This protein binds this small molecule.
Small molecule (SMILES): CC(=O)N[C@@H]1[C@@H](O)[C@H](O)[C@@H](CO)O[C@H]1O

Binding-site contacts:
Ligand atom C7 contacts residue ASN58 of chain 1.E at 3.3 Å.
Ligand atom C8 contacts residue ASN58 of chain 1.E at 4.2 Å.
Ligand atom C2 contacts residue ASN58 of chain 1.E at 2.3 Å.
Ligand atom O5 contacts residue ASN58 of chain 1.E at 2.5 Å (h-bond).
Ligand atom C8 contacts residue GLY16 of chain 1.F at 3.7 Å.
Ligand atom O7 contacts residue GLY16 of chain 1.F at 3.6 Å (h-bond).
Ligand atom N2 contacts residue ASN58 of chain 1.E at 2.7 Å (h-bond).
Ligand atom C1 contacts residue ASN58 of chain 1.E at 1.4 Å.
Ligand atom C4 contacts residue ASN58 of chain 1.E at 4.1 Å.
Ligand atom O7 contacts residue ASN58 of chain 1.E at 3.7 Å.
Ligand atom C7 contacts residue GLU57 of chain 1.E at 4.4 Å.
Ligand atom C5 contacts residue ASN58 of chain 1.E at 3.7 Å.
Ligand atom O7 contacts residue SER17 of chain 1.F at 3.6 Å.
Ligand atom C3 contacts residue ASN58 of chain 1.E at 3.7 Å.
Ligand atom C7 contacts residue GLY16 of chain 1.F at 3.8 Å.
Ligand atom C8 contacts residue SER17 of chain 1.F at 3.6 Å.
Ligand atom C8 contacts residue GLU57 of chain 1.E at 3.5 Å.
Ligand atom N2 contacts residue GLU57 of chain 1.E at 4.0 Å.
Ligand atom C7 contacts residue SER17 of chain 1.F at 4.2 Å.

Sequence of chain 1.F:
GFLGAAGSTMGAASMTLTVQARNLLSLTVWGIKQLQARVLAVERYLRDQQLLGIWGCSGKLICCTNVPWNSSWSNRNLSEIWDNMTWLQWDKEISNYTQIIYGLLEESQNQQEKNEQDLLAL

Sequence of chain 1.E:
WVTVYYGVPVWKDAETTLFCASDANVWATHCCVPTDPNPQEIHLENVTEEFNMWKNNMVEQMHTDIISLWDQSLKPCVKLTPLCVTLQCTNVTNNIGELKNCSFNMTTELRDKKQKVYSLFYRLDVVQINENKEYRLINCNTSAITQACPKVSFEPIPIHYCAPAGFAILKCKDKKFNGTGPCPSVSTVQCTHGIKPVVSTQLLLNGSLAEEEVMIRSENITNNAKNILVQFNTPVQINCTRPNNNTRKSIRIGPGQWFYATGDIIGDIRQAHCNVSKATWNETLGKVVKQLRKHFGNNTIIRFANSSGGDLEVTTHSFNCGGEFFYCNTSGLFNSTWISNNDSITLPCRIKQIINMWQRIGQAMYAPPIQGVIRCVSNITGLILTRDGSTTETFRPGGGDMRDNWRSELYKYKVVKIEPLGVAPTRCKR